This protein binds this small molecule.
Small molecule (SMILES): CSCC[C@@H](C=O)NC(=O)[C@H](CC(N)=O)NC(=O)[C@H](CCSC)NC(=O)[C@H](Cc1ccc(O)cc1)NC(=O)[C@H](CC(=O)O)NC(=O)CN

Sequence of chain 2.A:
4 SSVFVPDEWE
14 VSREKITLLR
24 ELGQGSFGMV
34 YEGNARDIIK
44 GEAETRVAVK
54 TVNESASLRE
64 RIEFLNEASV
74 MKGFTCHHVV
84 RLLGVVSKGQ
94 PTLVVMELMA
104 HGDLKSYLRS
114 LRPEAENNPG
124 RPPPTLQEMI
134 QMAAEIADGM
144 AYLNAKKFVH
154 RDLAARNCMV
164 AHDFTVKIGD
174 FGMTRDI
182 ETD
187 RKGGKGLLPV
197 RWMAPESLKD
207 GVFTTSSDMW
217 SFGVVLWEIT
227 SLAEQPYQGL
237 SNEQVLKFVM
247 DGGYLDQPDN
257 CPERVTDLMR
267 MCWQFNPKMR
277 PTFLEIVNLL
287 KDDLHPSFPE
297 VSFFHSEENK

Binding-site contacts:
Ligand atom O contacts residue LEU193 of chain 2.A at 3.5 Å.
Ligand atom CE2 contacts residue ASP155 of chain 2.A at 3.7 Å.
Ligand atom O contacts residue LYS191 of chain 2.A at 3.3 Å.
Ligand atom SD contacts residue VAL196 of chain 2.A at 3.8 Å.
Ligand atom O contacts residue LEU194 of chain 2.A at 2.9 Å (h-bond).
Ligand atom CB contacts residue LEU194 of chain 2.A at 3.7 Å (hydrophobic).
Ligand atom OH contacts residue ARG159 of chain 2.A at 3.1 Å (salt-bridge).
Ligand atom CG contacts residue LEU194 of chain 2.A at 3.6 Å (hydrophobic).
Ligand atom CB contacts residue VAL196 of chain 2.A at 3.7 Å (hydrophobic).
Ligand atom C contacts residue LYS188 of chain 2.A at 3.7 Å.
Ligand atom C contacts residue GLY192 of chain 2.A at 3.8 Å.
Ligand atom OH contacts residue ASP155 of chain 2.A at 2.6 Å (salt-bridge).
Ligand atom CA contacts residue LEU194 of chain 2.A at 3.2 Å (hydrophobic).
Ligand atom O contacts residue GLY192 of chain 2.A at 3.0 Å (h-bond).
Ligand atom C contacts residue LEU194 of chain 2.A at 3.5 Å (hydrophobic).
Ligand atom CD2 contacts residue LEU193 of chain 2.A at 3.8 Å (hydrophobic).
Ligand atom CB contacts residue LEU193 of chain 2.A at 3.8 Å (hydrophobic).
Ligand atom OH contacts residue ANP1 of chain 2.E at 3.9 Å.
Ligand atom CZ contacts residue ASP155 of chain 2.A at 3.6 Å.
Ligand atom O contacts residue PRO195 of chain 2.A at 3.2 Å.
Ligand atom O contacts residue LYS188 of chain 2.A at 2.8 Å (salt-bridge).
Ligand atom CA contacts residue GLY192 of chain 2.A at 3.5 Å.
Ligand atom ND2 contacts residue LEU193 of chain 2.A at 3.7 Å.
Ligand atom OD1 contacts residue TRP198 of chain 2.A at 3.8 Å.
Ligand atom O contacts residue ASN238 of chain 2.A at 3.7 Å.
Ligand atom CD2 contacts residue PRO195 of chain 2.A at 3.4 Å (hydrophobic).
Ligand atom CG contacts residue ARG159 of chain 2.A at 3.8 Å.
Ligand atom O contacts residue ASN238 of chain 2.A at 3.5 Å (h-bond).
Ligand atom CZ contacts residue ARG159 of chain 2.A at 3.6 Å.
Ligand atom SD contacts residue ASN238 of chain 2.A at 3.6 Å.
Ligand atom N contacts residue LEU194 of chain 2.A at 2.9 Å (h-bond).
Ligand atom N contacts residue LEU193 of chain 2.A at 3.5 Å.
Ligand atom CA contacts residue LEU193 of chain 2.A at 3.7 Å (hydrophobic).
Ligand atom C contacts residue LEU193 of chain 2.A at 3.8 Å (hydrophobic).
Ligand atom CE2 contacts residue PRO195 of chain 2.A at 3.7 Å (hydrophobic).
Ligand atom CD2 contacts residue LEU194 of chain 2.A at 3.6 Å (hydrophobic).
Ligand atom ND2 contacts residue GLY192 of chain 2.A at 3.2 Å.
Ligand atom CB contacts residue LEU193 of chain 2.A at 3.7 Å (hydrophobic).
Ligand atom N contacts residue GLY192 of chain 2.A at 3.0 Å (h-bond).
Ligand atom OD2 contacts residue ARG159 of chain 2.A at 3.6 Å.